Sequence of chain 1.B:
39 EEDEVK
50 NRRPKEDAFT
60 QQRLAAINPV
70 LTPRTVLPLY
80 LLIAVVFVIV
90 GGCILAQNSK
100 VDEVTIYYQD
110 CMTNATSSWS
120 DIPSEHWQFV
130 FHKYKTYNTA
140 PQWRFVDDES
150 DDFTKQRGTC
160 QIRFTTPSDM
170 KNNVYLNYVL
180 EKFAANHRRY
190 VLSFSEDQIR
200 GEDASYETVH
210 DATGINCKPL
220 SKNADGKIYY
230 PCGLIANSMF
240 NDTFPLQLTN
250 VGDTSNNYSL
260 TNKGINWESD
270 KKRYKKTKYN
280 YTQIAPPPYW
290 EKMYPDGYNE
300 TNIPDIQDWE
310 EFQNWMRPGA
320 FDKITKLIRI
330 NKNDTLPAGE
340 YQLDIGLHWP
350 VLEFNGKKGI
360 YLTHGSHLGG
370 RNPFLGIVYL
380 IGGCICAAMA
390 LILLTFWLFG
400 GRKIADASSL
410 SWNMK

Binding-site contacts:
Ligand atom O5 contacts residue ASN301 of chain 1.B at 4.2 Å.
Ligand atom C3 contacts residue THR300 of chain 1.B at 4.4 Å.
Ligand atom C5 contacts residue ASN298 of chain 1.B at 3.7 Å.
Ligand atom C7 contacts residue ASN298 of chain 1.B at 3.1 Å.
Ligand atom C8 contacts residue THR300 of chain 1.B at 4.0 Å.
Ligand atom N2 contacts residue THR300 of chain 1.B at 3.4 Å.
Ligand atom C1 contacts residue ASN298 of chain 1.B at 1.4 Å.
Ligand atom C8 contacts residue ASN298 of chain 1.B at 4.3 Å.
Ligand atom C5 contacts residue ASN301 of chain 1.B at 4.2 Å.
Ligand atom C6 contacts residue ASN298 of chain 1.B at 4.4 Å.
Ligand atom N2 contacts residue ASN298 of chain 1.B at 2.9 Å (h-bond).
Ligand atom C7 contacts residue THR300 of chain 1.B at 4.2 Å.
Ligand atom O6 contacts residue TYR293 of chain 1.B at 4.4 Å.
Ligand atom C2 contacts residue THR300 of chain 1.B at 4.3 Å.
Ligand atom O6 contacts residue ASN301 of chain 1.B at 3.8 Å.
Ligand atom O7 contacts residue ASN298 of chain 1.B at 3.0 Å (h-bond).
Ligand atom C4 contacts residue ASN298 of chain 1.B at 4.3 Å.
Ligand atom O5 contacts residue ASN298 of chain 1.B at 2.4 Å (h-bond).
Ligand atom C3 contacts residue ASN298 of chain 1.B at 3.8 Å.
Ligand atom C1 contacts residue THR300 of chain 1.B at 4.5 Å.
Ligand atom C1 contacts residue ASN301 of chain 1.B at 4.4 Å.
Ligand atom C2 contacts residue ASN298 of chain 1.B at 2.5 Å.

This protein binds this small molecule.
Small molecule (SMILES): CC(=O)N[C@H]1CO[C@H](CO)[C@@H](O[C@@]2(O)O[C@H](CO)[C@@H](O)[C@H](O)[C@H]2NC(C)=O)[C@@H]1O